Sequence of chain 3.D:
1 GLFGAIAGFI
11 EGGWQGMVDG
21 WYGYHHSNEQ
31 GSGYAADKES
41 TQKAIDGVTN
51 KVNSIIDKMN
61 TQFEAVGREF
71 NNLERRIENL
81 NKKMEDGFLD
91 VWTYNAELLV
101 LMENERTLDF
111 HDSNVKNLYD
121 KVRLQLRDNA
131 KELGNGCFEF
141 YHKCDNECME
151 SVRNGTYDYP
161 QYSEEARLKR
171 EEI

Binding-site contacts:
Ligand atom C1 contacts residue ASN154 of chain 3.D at 1.5 Å.
Ligand atom C6 contacts residue SER151 of chain 3.D at 4.1 Å.
Ligand atom O6 contacts residue GLU147 of chain 3.D at 2.8 Å (salt-bridge).
Ligand atom N2 contacts residue ASN154 of chain 3.D at 3.3 Å (h-bond).
Ligand atom C1 contacts residue THR156 of chain 3.D at 3.6 Å.
Ligand atom O6 contacts residue SER151 of chain 3.D at 4.2 Å.
Ligand atom O5 contacts residue ASN154 of chain 3.D at 2.4 Å (h-bond).
Ligand atom C2 contacts residue ASN154 of chain 3.D at 2.6 Å.
Ligand atom O5 contacts residue THR156 of chain 3.D at 4.1 Å.
Ligand atom O7 contacts residue TYR33 of chain 3.H at 4.0 Å.
Ligand atom C1 contacts residue GLU150 of chain 3.D at 4.1 Å.
Ligand atom C8 contacts residue THR156 of chain 3.D at 4.3 Å.
Ligand atom C2 contacts residue THR156 of chain 3.D at 4.5 Å.
Ligand atom O7 contacts residue ASN154 of chain 3.D at 3.3 Å (h-bond).
Ligand atom C6 contacts residue GLU147 of chain 3.D at 3.3 Å.
Ligand atom C4 contacts residue ASN154 of chain 3.D at 4.3 Å.
Ligand atom C5 contacts residue GLU150 of chain 3.D at 4.2 Å.
Ligand atom C5 contacts residue THR156 of chain 3.D at 4.5 Å.
Ligand atom C3 contacts residue ASN154 of chain 3.D at 4.0 Å.
Ligand atom C7 contacts residue THR156 of chain 3.D at 4.4 Å.
Ligand atom O5 contacts residue SER151 of chain 3.D at 4.1 Å.
Ligand atom N2 contacts residue THR156 of chain 3.D at 4.4 Å.
Ligand atom O5 contacts residue GLU150 of chain 3.D at 3.4 Å.
Ligand atom C5 contacts residue ASN154 of chain 3.D at 3.7 Å.
Ligand atom C6 contacts residue GLU150 of chain 3.D at 3.7 Å.
Ligand atom C7 contacts residue ASN154 of chain 3.D at 3.5 Å.

Sequence of chain 3.H:
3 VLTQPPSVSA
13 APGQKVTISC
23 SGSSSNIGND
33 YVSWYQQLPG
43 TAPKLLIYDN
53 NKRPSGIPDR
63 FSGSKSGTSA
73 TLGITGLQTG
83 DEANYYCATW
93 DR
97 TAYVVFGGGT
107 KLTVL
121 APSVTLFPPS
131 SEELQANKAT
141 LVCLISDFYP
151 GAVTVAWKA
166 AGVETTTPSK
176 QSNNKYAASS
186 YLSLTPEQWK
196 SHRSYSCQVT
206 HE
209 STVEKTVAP

This protein binds this small molecule.
Small molecule (SMILES): CC(=O)N[C@@H]1[C@@H](O)[C@H](O)[C@@H](CO)O[C@H]1O